This small molecule binds to this protein.
Small molecule (SMILES): CC(=O)N[C@@H]1[C@@H](O)[C@H](O)[C@@H](CO)O[C@H]1O

Sequence of chain 1.B:
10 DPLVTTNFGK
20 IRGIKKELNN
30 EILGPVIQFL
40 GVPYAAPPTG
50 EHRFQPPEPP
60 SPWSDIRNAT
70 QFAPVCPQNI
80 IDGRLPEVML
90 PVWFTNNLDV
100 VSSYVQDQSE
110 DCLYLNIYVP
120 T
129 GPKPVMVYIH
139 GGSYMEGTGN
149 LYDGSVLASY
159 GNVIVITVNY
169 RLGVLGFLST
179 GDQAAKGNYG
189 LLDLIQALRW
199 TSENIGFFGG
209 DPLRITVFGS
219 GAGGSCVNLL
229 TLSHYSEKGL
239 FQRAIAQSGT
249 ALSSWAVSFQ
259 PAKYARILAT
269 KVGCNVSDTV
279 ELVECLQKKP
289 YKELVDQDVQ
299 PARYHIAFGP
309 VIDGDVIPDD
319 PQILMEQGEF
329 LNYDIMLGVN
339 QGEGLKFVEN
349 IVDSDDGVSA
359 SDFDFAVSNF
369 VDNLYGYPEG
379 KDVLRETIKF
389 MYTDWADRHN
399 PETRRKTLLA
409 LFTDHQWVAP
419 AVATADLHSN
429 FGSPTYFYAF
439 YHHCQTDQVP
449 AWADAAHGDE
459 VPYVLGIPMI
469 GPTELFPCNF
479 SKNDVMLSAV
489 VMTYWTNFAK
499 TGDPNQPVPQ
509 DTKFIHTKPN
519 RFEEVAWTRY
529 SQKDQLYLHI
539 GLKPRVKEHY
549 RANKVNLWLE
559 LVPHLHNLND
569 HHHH

Binding-site contacts:
Ligand atom O5 contacts residue ASN67 of chain 1.B at 2.4 Å (h-bond).
Ligand atom N2 contacts residue ASN67 of chain 1.B at 3.0 Å (h-bond).
Ligand atom C6 contacts residue ARG21 of chain 1.B at 4.2 Å.
Ligand atom O7 contacts residue ASN67 of chain 1.B at 3.2 Å (h-bond).
Ligand atom C7 contacts residue ASN67 of chain 1.B at 2.8 Å.
Ligand atom C5 contacts residue ARG21 of chain 1.B at 3.7 Å.
Ligand atom C5 contacts residue ASN67 of chain 1.B at 3.7 Å.
Ligand atom C4 contacts residue ASN67 of chain 1.B at 4.2 Å.
Ligand atom C8 contacts residue ASN67 of chain 1.B at 3.1 Å.
Ligand atom C8 contacts residue ILE65 of chain 1.B at 3.0 Å (hydrophobic).
Ligand atom C1 contacts residue ASN67 of chain 1.B at 1.4 Å.
Ligand atom C7 contacts residue ILE65 of chain 1.B at 4.5 Å (hydrophobic).
Ligand atom C8 contacts residue ASP64 of chain 1.B at 4.5 Å.
Ligand atom O5 contacts residue ARG21 of chain 1.B at 3.6 Å.
Ligand atom C2 contacts residue ASN67 of chain 1.B at 2.5 Å.
Ligand atom C3 contacts residue ASN67 of chain 1.B at 3.8 Å.
Ligand atom C1 contacts residue ARG21 of chain 1.B at 3.5 Å.